Sequence of chain 2.A:
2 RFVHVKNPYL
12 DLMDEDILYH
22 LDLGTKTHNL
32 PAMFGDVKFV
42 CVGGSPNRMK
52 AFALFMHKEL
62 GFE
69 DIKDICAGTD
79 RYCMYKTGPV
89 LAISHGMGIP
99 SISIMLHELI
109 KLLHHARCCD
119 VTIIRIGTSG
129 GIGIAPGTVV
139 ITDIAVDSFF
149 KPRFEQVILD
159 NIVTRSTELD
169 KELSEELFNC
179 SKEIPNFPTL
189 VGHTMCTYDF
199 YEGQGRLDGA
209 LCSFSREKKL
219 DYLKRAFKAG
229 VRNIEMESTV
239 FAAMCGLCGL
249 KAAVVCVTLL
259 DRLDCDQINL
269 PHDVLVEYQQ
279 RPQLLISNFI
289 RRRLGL

Binding-site contacts:
Ligand atom C4 contacts residue SER127 of chain 2.A at 3.7 Å.
Ligand atom C2 contacts residue GLN202 of chain 2.A at 3.7 Å.
Ligand atom N1 contacts residue PHE198 of chain 2.A at 3.9 Å.
Ligand atom C2 contacts residue ILE232 of chain 2.A at 3.5 Å (hydrophobic).
Ligand atom O2 contacts residue GLU233 of chain 2.A at 3.3 Å.
Ligand atom C4 contacts residue GLY128 of chain 2.A at 3.3 Å.
Ligand atom C2 contacts residue PHE198 of chain 2.A at 3.6 Å (hydrophobic).
Ligand atom O4 contacts residue GLN202 of chain 2.A at 3.6 Å (h-bond).
Ligand atom C2 contacts residue GOL1 of chain 2.F at 4.0 Å.
Ligand atom C5 contacts residue GLY128 of chain 2.A at 3.6 Å.
Ligand atom C6 contacts residue GOL1 of chain 2.F at 4.0 Å.
Ligand atom N1 contacts residue THR126 of chain 2.A at 4.0 Å.
Ligand atom C6 contacts residue THR126 of chain 2.A at 3.8 Å.
Ligand atom C5 contacts residue SER127 of chain 2.A at 3.4 Å.
Ligand atom N3 contacts residue ARG204 of chain 2.A at 3.9 Å.
Ligand atom N3 contacts residue ILE232 of chain 2.A at 3.5 Å (h-bond).
Ligand atom O4 contacts residue SER127 of chain 2.A at 4.2 Å.
Ligand atom O4 contacts residue ARG204 of chain 2.A at 2.7 Å (salt-bridge).
Ligand atom O4 contacts residue LEU258 of chain 2.A at 3.7 Å.
Ligand atom N3 contacts residue PHE198 of chain 2.A at 3.5 Å.
Ligand atom O2 contacts residue MET234 of chain 2.A at 3.7 Å.
Ligand atom O2 contacts residue GLN202 of chain 2.A at 3.0 Å (h-bond).
Ligand atom N3 contacts residue GLN202 of chain 2.A at 2.9 Å (h-bond).
Ligand atom C6 contacts residue GLY128 of chain 2.A at 4.1 Å.
Ligand atom O2 contacts residue PHE198 of chain 2.A at 4.0 Å.
Ligand atom N3 contacts residue GLY128 of chain 2.A at 3.7 Å.
Ligand atom C5 contacts residue PHE198 of chain 2.A at 3.9 Å (hydrophobic).
Ligand atom C6 contacts residue SER127 of chain 2.A at 3.6 Å.
Ligand atom C4 contacts residue ARG204 of chain 2.A at 3.6 Å.
Ligand atom C4 contacts residue GLN202 of chain 2.A at 3.7 Å.
Ligand atom C2 contacts residue SER127 of chain 2.A at 4.2 Å.
Ligand atom O2 contacts residue GOL1 of chain 2.F at 4.0 Å.
Ligand atom C2 contacts residue GLU233 of chain 2.A at 4.0 Å.
Ligand atom O2 contacts residue ILE232 of chain 2.A at 3.5 Å (h-bond).
Ligand atom C4 contacts residue PHE198 of chain 2.A at 3.6 Å (hydrophobic).
Ligand atom C6 contacts residue PHE198 of chain 2.A at 4.1 Å (hydrophobic).
Ligand atom N1 contacts residue GOL1 of chain 2.F at 3.1 Å (h-bond).
Ligand atom N1 contacts residue SER127 of chain 2.A at 3.8 Å.
Ligand atom O4 contacts residue PHE198 of chain 2.A at 4.0 Å.
Ligand atom O4 contacts residue GLY128 of chain 2.A at 3.4 Å.

This protein binds this small molecule.
Small molecule (SMILES): O=c1cc[nH]c(=O)[nH]1